Sequence of chain 1.D:
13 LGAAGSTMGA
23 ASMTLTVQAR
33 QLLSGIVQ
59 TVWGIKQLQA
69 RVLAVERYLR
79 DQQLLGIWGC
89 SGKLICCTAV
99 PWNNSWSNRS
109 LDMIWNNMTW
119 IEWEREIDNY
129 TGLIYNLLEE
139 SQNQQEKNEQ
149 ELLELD

This small molecule binds to this protein.
Small molecule (SMILES): CC(=O)N[C@@H]1[C@@H](O)[C@H](O)[C@@H](CO)O[C@H]1O

Binding-site contacts:
Ligand atom C2 contacts residue ASN115 of chain 1.D at 2.5 Å.
Ligand atom O5 contacts residue ASN115 of chain 1.D at 2.4 Å (h-bond).
Ligand atom C4 contacts residue ASN115 of chain 1.D at 4.2 Å.
Ligand atom O7 contacts residue ASN115 of chain 1.D at 3.5 Å (h-bond).
Ligand atom C7 contacts residue ASN115 of chain 1.D at 3.3 Å.
Ligand atom C1 contacts residue ASN115 of chain 1.D at 1.5 Å.
Ligand atom C8 contacts residue ASN115 of chain 1.D at 3.8 Å.
Ligand atom N2 contacts residue ASN115 of chain 1.D at 2.9 Å (h-bond).
Ligand atom C5 contacts residue ASN115 of chain 1.D at 3.7 Å.
Ligand atom C3 contacts residue ASN115 of chain 1.D at 3.8 Å.